Binding-site contacts:
Ligand atom N3 contacts residue ASN94 of chain 1.L at 3.6 Å (h-bond).
Ligand atom O2' contacts residue HIS98 of chain 1.L at 2.9 Å (h-bond).
Ligand atom OP1 contacts residue HIS98 of chain 1.L at 3.7 Å.
Ligand atom OP1 contacts residue LYS102 of chain 1.L at 2.7 Å (salt-bridge).
Ligand atom OP1 contacts residue GLY101 of chain 1.L at 3.1 Å.
Ligand atom P contacts residue ARG4 of chain 1.G at 3.7 Å.
Ligand atom C2' contacts residue HIS98 of chain 1.L at 3.7 Å.
Ligand atom OP2 contacts residue LYS102 of chain 1.L at 4.3 Å.
Ligand atom O3' contacts residue GLY101 of chain 1.L at 3.3 Å.
Ligand atom O3' contacts residue ASP97 of chain 1.L at 4.0 Å.
Ligand atom OP1 contacts residue HIS104 of chain 1.L at 4.4 Å.
Ligand atom OP2 contacts residue ARG4 of chain 1.G at 4.1 Å.
Ligand atom O5' contacts residue ARG4 of chain 1.G at 3.1 Å (salt-bridge).
Ligand atom P contacts residue LYS102 of chain 1.L at 3.8 Å.
Ligand atom O3' contacts residue HIS98 of chain 1.L at 2.6 Å (h-bond).
Ligand atom O2' contacts residue ASP97 of chain 1.L at 4.2 Å.
Ligand atom C5' contacts residue ASP97 of chain 1.L at 4.0 Å.
Ligand atom OP1 contacts residue ASN100 of chain 1.L at 4.3 Å.
Ligand atom O2' contacts residue ASN94 of chain 1.L at 4.0 Å.
Ligand atom C5' contacts residue ARG4 of chain 1.G at 3.9 Å.
Ligand atom O4' contacts residue VAL89 of chain 1.L at 4.3 Å.
Ligand atom O3' contacts residue ARG4 of chain 1.G at 4.0 Å.
Ligand atom O5' contacts residue HIS98 of chain 1.L at 4.3 Å.
Ligand atom C2 contacts residue ASN94 of chain 1.L at 4.1 Å.
Ligand atom P contacts residue GLY101 of chain 1.L at 3.9 Å.
Ligand atom C1' contacts residue VAL89 of chain 1.L at 4.3 Å (hydrophobic).
Ligand atom C5' contacts residue HIS98 of chain 1.L at 3.7 Å.
Ligand atom OP1 contacts residue LYS103 of chain 1.L at 3.4 Å.
Ligand atom O4' contacts residue ASP97 of chain 1.L at 4.3 Å.
Ligand atom C5' contacts residue CYS87 of chain 1.L at 4.0 Å (hydrophobic).
Ligand atom C4' contacts residue ASP97 of chain 1.L at 3.6 Å.
Ligand atom O3' contacts residue LYS102 of chain 1.L at 4.1 Å.
Ligand atom C4' contacts residue HIS98 of chain 1.L at 3.6 Å.
Ligand atom C3' contacts residue ASP97 of chain 1.L at 4.3 Å.
Ligand atom P contacts residue HIS98 of chain 1.L at 3.7 Å.
Ligand atom C4' contacts residue CYS87 of chain 1.L at 4.1 Å (hydrophobic).
Ligand atom C3' contacts residue ARG4 of chain 1.G at 3.8 Å.
Ligand atom C3' contacts residue HIS98 of chain 1.L at 3.4 Å.
Ligand atom OP1 contacts residue ARG4 of chain 1.G at 3.2 Å (salt-bridge).
Ligand atom O2' contacts residue VAL89 of chain 1.L at 3.9 Å.

Sequence of chain 1.L:
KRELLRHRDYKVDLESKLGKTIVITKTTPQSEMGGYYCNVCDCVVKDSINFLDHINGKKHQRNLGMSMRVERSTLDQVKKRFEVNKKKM

This small molecule binds to this protein.
Small molecule (SMILES): Nc1nc(=O)c2ncn([C@@H]3O[C@H](CO[P](=O)(O)O[C@H]4[C@@H](O)[C@H](n5cnc6c(=O)nc(N)[nH]c65)O[C@@H]4CO[P](=O)(O)O[C@H]4[C@@H](O)[C@H](n5cnc6c(N)ncnc65)O[C@@H]4CO[P](=O)(O)O[C@H]4[C@@H](O)[C@H](n5cnc6c(N)ncnc65)O[C@@H]4COP(=O)=O)[C@@H](O)[C@H]3O)c2[nH]1

Sequence of chain 1.G:
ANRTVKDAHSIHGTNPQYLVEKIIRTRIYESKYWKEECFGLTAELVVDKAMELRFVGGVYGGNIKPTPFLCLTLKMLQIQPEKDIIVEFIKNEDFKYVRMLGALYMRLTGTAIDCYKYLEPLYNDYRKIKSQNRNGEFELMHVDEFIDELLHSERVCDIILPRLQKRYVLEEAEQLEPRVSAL